This small molecule binds to this protein.
Small molecule (SMILES): CC(=O)N[C@@H]1[C@@H](O)[C@H](O)[C@@H](CO)O[C@H]1O

Sequence of chain 3.A:
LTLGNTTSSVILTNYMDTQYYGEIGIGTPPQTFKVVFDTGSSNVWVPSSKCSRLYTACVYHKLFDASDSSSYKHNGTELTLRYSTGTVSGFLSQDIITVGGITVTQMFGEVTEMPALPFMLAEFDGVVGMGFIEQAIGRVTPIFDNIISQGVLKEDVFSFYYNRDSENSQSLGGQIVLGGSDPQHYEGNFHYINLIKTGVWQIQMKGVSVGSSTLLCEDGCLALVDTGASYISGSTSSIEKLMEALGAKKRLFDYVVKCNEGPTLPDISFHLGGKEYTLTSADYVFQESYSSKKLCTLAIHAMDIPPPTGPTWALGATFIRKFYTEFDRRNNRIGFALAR

Binding-site contacts:
Ligand atom O5 contacts residue ASN75 of chain 3.A at 2.3 Å (h-bond).
Ligand atom C2 contacts residue ASN75 of chain 3.A at 2.7 Å.
Ligand atom C1 contacts residue ASN75 of chain 3.A at 1.5 Å.
Ligand atom C1 contacts residue MET107 of chain 3.A at 4.3 Å (hydrophobic).
Ligand atom C5 contacts residue MET107 of chain 3.A at 4.2 Å (hydrophobic).
Ligand atom N2 contacts residue THR77 of chain 3.A at 4.1 Å.
Ligand atom O7 contacts residue ASN75 of chain 3.A at 3.5 Å (h-bond).
Ligand atom O7 contacts residue HIS74 of chain 3.A at 4.2 Å.
Ligand atom O5 contacts residue MET107 of chain 3.A at 3.5 Å.
Ligand atom C1 contacts residue THR77 of chain 3.A at 4.2 Å.
Ligand atom N2 contacts residue ASN75 of chain 3.A at 3.1 Å (h-bond).
Ligand atom C7 contacts residue ASN75 of chain 3.A at 3.5 Å.
Ligand atom C4 contacts residue ASN75 of chain 3.A at 4.4 Å.
Ligand atom C8 contacts residue ASN75 of chain 3.A at 3.3 Å.
Ligand atom C5 contacts residue ASN75 of chain 3.A at 3.6 Å.
Ligand atom C3 contacts residue ASN75 of chain 3.A at 4.0 Å.
Ligand atom C6 contacts residue MET107 of chain 3.A at 4.2 Å (hydrophobic).